Sequence of chain 1.B:
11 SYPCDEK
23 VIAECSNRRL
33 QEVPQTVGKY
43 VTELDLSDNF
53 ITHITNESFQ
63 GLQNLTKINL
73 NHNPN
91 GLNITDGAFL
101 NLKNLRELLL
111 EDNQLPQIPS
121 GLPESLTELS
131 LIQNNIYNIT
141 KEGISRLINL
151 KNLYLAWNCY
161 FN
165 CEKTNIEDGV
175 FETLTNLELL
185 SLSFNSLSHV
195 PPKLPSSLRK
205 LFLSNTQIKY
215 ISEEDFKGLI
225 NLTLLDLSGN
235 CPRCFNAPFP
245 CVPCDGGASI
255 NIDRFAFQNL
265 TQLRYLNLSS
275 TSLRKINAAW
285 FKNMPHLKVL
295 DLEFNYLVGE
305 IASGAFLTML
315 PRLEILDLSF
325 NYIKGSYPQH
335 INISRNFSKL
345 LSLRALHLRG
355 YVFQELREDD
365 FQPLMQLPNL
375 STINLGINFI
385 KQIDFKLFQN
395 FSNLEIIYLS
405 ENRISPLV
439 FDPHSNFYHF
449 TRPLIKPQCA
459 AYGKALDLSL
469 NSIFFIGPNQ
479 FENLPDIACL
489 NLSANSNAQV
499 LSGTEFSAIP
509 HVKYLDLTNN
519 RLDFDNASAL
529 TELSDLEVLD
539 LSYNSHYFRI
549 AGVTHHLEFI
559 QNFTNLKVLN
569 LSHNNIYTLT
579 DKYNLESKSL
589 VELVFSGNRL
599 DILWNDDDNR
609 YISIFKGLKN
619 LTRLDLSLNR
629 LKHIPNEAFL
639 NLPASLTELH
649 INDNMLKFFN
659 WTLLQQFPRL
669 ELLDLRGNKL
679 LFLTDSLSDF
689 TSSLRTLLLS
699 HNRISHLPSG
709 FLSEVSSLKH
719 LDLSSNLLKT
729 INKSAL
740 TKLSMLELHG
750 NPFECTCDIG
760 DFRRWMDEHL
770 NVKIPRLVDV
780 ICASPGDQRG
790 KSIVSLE

The small molecule below binds the protein below.
Small molecule (SMILES): CC(=O)N[C@@H]1[C@@H](O)[C@H](O)[C@@H](CO)O[C@H]1O

Binding-site contacts:
Ligand atom C1 contacts residue SER346 of chain 1.B at 4.4 Å.
Ligand atom C3 contacts residue ASN373 of chain 1.B at 3.8 Å.
Ligand atom C7 contacts residue ASN373 of chain 1.B at 3.9 Å.
Ligand atom C8 contacts residue ARG348 of chain 1.B at 4.3 Å.
Ligand atom O5 contacts residue ASN373 of chain 1.B at 2.3 Å (h-bond).
Ligand atom C5 contacts residue SER346 of chain 1.B at 4.2 Å.
Ligand atom O7 contacts residue ASN373 of chain 1.B at 4.3 Å.
Ligand atom O5 contacts residue LEU345 of chain 1.B at 4.1 Å.
Ligand atom O6 contacts residue SER346 of chain 1.B at 4.0 Å.
Ligand atom C6 contacts residue SER346 of chain 1.B at 4.2 Å.
Ligand atom N2 contacts residue ARG348 of chain 1.B at 4.4 Å.
Ligand atom C2 contacts residue ASN373 of chain 1.B at 2.5 Å.
Ligand atom O5 contacts residue SER346 of chain 1.B at 4.0 Å.
Ligand atom C4 contacts residue ASN373 of chain 1.B at 4.2 Å.
Ligand atom C5 contacts residue ASN373 of chain 1.B at 3.6 Å.
Ligand atom N2 contacts residue ASN373 of chain 1.B at 2.9 Å (h-bond).
Ligand atom C1 contacts residue ASN373 of chain 1.B at 1.4 Å.